The protein below binds the small molecule below.
Small molecule (SMILES): Nc1ncnc2c1ncn2[C@@H]1O[C@H](CO[P](=O)(O)O[C@H]2[C@@H](O)[C@H](n3cnc4c(N)ncnc43)O[C@@H]2CO[P](=O)(O)O[C@H]2[C@@H](O)[C@H](n3cnc4c(N)ncnc43)O[C@@H]2COP(=O)(O)O)[C@@H](O)[C@H]1O

Binding-site contacts:
Ligand atom C6 contacts residue U1 of chain 49.C at 3.6 Å.
Ligand atom C4 contacts residue U2 of chain 49.C at 4.2 Å.
Ligand atom C2 contacts residue U2 of chain 49.C at 3.2 Å.
Ligand atom N1 contacts residue U1 of chain 49.C at 2.8 Å (h-bond).
Ligand atom N6 contacts residue U1 of chain 49.C at 2.8 Å (h-bond).
Ligand atom N3 contacts residue U2 of chain 49.C at 3.7 Å.
Ligand atom N1 contacts residue U2 of chain 49.C at 3.5 Å (h-bond).
Ligand atom N6 contacts residue U3 of chain 49.C at 3.0 Å (h-bond).
Ligand atom C2 contacts residue U3 of chain 49.C at 3.0 Å.
Ligand atom N1 contacts residue U3 of chain 49.C at 2.7 Å (h-bond).
Ligand atom N3 contacts residue U3 of chain 49.C at 4.2 Å.
Ligand atom C6 contacts residue U3 of chain 49.C at 3.3 Å.
Ligand atom C2 contacts residue U1 of chain 49.C at 3.5 Å.
Ligand atom C6 contacts residue U2 of chain 49.C at 4.1 Å.
Ligand atom N6 contacts residue U2 of chain 49.C at 4.2 Å.